Sequence of chain 3.A:
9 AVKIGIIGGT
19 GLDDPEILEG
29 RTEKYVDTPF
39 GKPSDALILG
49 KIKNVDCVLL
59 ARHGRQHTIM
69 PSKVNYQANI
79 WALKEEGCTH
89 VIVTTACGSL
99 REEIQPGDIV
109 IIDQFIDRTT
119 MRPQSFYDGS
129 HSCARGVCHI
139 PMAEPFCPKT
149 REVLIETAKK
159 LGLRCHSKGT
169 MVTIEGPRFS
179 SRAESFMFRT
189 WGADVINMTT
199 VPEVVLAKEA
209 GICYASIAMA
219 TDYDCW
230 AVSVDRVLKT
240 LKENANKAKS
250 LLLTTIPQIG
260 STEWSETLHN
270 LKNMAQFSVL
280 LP

Binding-site contacts:
Ligand atom C5 contacts residue ASP220 of chain 1.A at 3.8 Å.
Ligand atom C5 contacts residue ILE194 of chain 1.A at 3.8 Å (hydrophobic).
Ligand atom C5 contacts residue PHE177 of chain 1.A at 3.8 Å (hydrophobic).
Ligand atom N8 contacts residue ASP220 of chain 1.A at 3.6 Å.
Ligand atom N7 contacts residue THR219 of chain 1.A at 3.7 Å.
Ligand atom C5' contacts residue HIS137 of chain 3.A at 3.9 Å.
Ligand atom N8 contacts residue THR219 of chain 1.A at 3.6 Å (h-bond).
Ligand atom C6 contacts residue GLY96 of chain 1.A at 3.8 Å.
Ligand atom C4 contacts residue ILE194 of chain 1.A at 3.7 Å (hydrophobic).
Ligand atom N6 contacts residue ASP220 of chain 1.A at 2.8 Å (salt-bridge).
Ligand atom N6 contacts residue VAL231 of chain 1.A at 3.9 Å.
Ligand atom O4' contacts residue ALA94 of chain 1.A at 3.6 Å.
Ligand atom N3 contacts residue MET196 of chain 1.A at 3.6 Å.
Ligand atom C6 contacts residue ASP222 of chain 1.A at 3.7 Å.
Ligand atom C6 contacts residue ASP220 of chain 1.A at 3.9 Å.
Ligand atom O5' contacts residue VAL236 of chain 1.A at 3.7 Å.
Ligand atom N3 contacts residue ILE194 of chain 1.A at 3.7 Å.
Ligand atom O3' contacts residue HIS61 of chain 1.A at 3.9 Å.
Ligand atom N6 contacts residue ASP222 of chain 1.A at 2.9 Å (salt-bridge).
Ligand atom N1 contacts residue ASP222 of chain 1.A at 3.7 Å.
Ligand atom O3' contacts residue THR18 of chain 1.A at 3.7 Å.
Ligand atom C6 contacts residue PHE177 of chain 1.A at 3.8 Å (hydrophobic).
Ligand atom N8 contacts residue CYS95 of chain 1.A at 3.7 Å.
Ligand atom O2' contacts residue MET196 of chain 1.A at 2.8 Å (h-bond).
Ligand atom N6 contacts residue GLY96 of chain 1.A at 3.5 Å.
Ligand atom N3 contacts residue ASN195 of chain 1.A at 3.4 Å.
Ligand atom O5' contacts residue PHE177 of chain 1.A at 3.6 Å.
Ligand atom C5 contacts residue GLY96 of chain 1.A at 3.5 Å.
Ligand atom C1' contacts residue ALA94 of chain 1.A at 3.5 Å (hydrophobic).
Ligand atom N6 contacts residue ILE194 of chain 1.A at 3.8 Å.
Ligand atom C2' contacts residue MET196 of chain 1.A at 3.8 Å (hydrophobic).
Ligand atom C2 contacts residue ILE172 of chain 1.A at 3.8 Å (hydrophobic).
Ligand atom C2 contacts residue ILE194 of chain 1.A at 3.8 Å (hydrophobic).
Ligand atom N7 contacts residue CYS95 of chain 1.A at 3.5 Å.
Ligand atom N1 contacts residue ILE194 of chain 1.A at 3.6 Å.
Ligand atom N7 contacts residue GLY96 of chain 1.A at 3.4 Å (h-bond).
Ligand atom N1 contacts residue PHE177 of chain 1.A at 3.7 Å.
Ligand atom C6 contacts residue ILE194 of chain 1.A at 3.8 Å (hydrophobic).
Ligand atom O2' contacts residue ASN195 of chain 1.A at 3.5 Å.
Ligand atom N7 contacts residue ASP220 of chain 1.A at 2.8 Å (salt-bridge).

A small-molecule ligand and the protein it binds are described below.
Small molecule (SMILES): Nc1ncnc2c([C@@H]3O[C@H](CO)[C@@H](O)[C@H]3O)n[nH]c12

Sequence of chain 1.A:
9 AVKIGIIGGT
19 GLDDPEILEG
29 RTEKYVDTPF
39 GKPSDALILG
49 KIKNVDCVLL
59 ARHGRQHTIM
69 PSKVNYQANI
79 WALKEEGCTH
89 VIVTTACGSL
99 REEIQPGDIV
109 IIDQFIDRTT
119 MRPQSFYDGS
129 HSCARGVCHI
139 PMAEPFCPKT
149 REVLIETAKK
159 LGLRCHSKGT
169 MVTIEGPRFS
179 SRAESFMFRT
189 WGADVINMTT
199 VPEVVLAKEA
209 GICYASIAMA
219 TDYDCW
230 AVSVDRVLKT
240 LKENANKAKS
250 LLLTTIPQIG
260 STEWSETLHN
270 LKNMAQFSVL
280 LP